A small-molecule ligand and the protein it binds are described below.
Small molecule (SMILES): CC(=O)N[C@H]1[C@H](O[C@H]2[C@H](O)[C@@H](NC(C)=O)CO[C@@H]2CO)O[C@H](CO)[C@@H](O)[C@@H]1O

Binding-site contacts:
Ligand atom C5 contacts residue ASN12 of chain 54.D at 4.1 Å.
Ligand atom O7 contacts residue ASN12 of chain 54.D at 3.6 Å.
Ligand atom N2 contacts residue ASN12 of chain 54.D at 3.8 Å.
Ligand atom C7 contacts residue ASN12 of chain 54.D at 3.9 Å.
Ligand atom C1 contacts residue ASN12 of chain 54.D at 2.2 Å.
Ligand atom C2 contacts residue ASN12 of chain 54.D at 3.3 Å.
Ligand atom O5 contacts residue ASN12 of chain 54.D at 2.7 Å (h-bond).

Sequence of chain 54.D:
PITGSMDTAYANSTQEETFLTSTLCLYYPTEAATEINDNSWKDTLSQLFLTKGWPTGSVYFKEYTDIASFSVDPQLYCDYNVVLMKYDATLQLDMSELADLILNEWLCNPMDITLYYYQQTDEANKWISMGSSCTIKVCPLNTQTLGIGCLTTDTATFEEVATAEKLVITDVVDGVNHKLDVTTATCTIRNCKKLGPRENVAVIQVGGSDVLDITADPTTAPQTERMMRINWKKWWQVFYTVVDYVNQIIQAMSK